This protein binds this small molecule.
Small molecule (SMILES): NC(=O)C[C@H](N)C(=O)O

Binding-site contacts:
Ligand atom CB contacts residue THR119 of chain 1.C at 4.2 Å.
Ligand atom CA contacts residue TYR14 of chain 1.C at 3.8 Å (hydrophobic).
Ligand atom CB contacts residue ALA69 of chain 1.C at 3.5 Å (hydrophobic).
Ligand atom OXT contacts residue THR119 of chain 1.C at 3.0 Å.
Ligand atom O contacts residue GLY70 of chain 1.C at 3.5 Å (h-bond).
Ligand atom OD1 contacts residue LYS116 of chain 1.C at 2.9 Å (salt-bridge).
Ligand atom CB contacts residue GLY70 of chain 1.C at 3.8 Å.
Ligand atom C contacts residue ARG77 of chain 1.C at 3.6 Å.
Ligand atom CA contacts residue THR119 of chain 1.C at 4.1 Å.
Ligand atom C contacts residue THR72 of chain 1.C at 4.1 Å.
Ligand atom N contacts residue GLU160 of chain 1.C at 3.9 Å.
Ligand atom ND2 contacts residue ASP11 of chain 1.C at 3.0 Å (salt-bridge).
Ligand atom ND2 contacts residue LYS116 of chain 1.C at 3.8 Å.
Ligand atom CB contacts residue PHE52 of chain 1.C at 3.7 Å (hydrophobic).
Ligand atom ND2 contacts residue ALA69 of chain 1.C at 3.0 Å (h-bond).
Ligand atom C contacts residue THR119 of chain 1.C at 4.1 Å.
Ligand atom CG contacts residue TYR14 of chain 1.C at 3.5 Å (hydrophobic).
Ligand atom N contacts residue GLY70 of chain 1.C at 2.7 Å (h-bond).
Ligand atom O contacts residue MET71 of chain 1.C at 3.5 Å.
Ligand atom OD1 contacts residue THR119 of chain 1.C at 3.8 Å.
Ligand atom CB contacts residue TYR14 of chain 1.C at 4.2 Å (hydrophobic).
Ligand atom N contacts residue TYR14 of chain 1.C at 2.9 Å (h-bond).
Ligand atom OXT contacts residue ALA120 of chain 1.C at 2.9 Å (h-bond).
Ligand atom OD1 contacts residue ASP11 of chain 1.C at 3.9 Å.
Ligand atom CG contacts residue PHE52 of chain 1.C at 3.9 Å (hydrophobic).
Ligand atom CA contacts residue GLY70 of chain 1.C at 3.6 Å.
Ligand atom C contacts residue PHE52 of chain 1.C at 4.1 Å (hydrophobic).
Ligand atom CG contacts residue LYS116 of chain 1.C at 3.8 Å.
Ligand atom OXT contacts residue PHE52 of chain 1.C at 3.5 Å.
Ligand atom C contacts residue GLY70 of chain 1.C at 4.0 Å.
Ligand atom OD1 contacts residue TYR14 of chain 1.C at 3.4 Å.
Ligand atom CG contacts residue ASP11 of chain 1.C at 3.9 Å.
Ligand atom OXT contacts residue ARG77 of chain 1.C at 2.7 Å (salt-bridge).
Ligand atom O contacts residue ARG77 of chain 1.C at 2.9 Å (salt-bridge).
Ligand atom ND2 contacts residue PHE52 of chain 1.C at 3.8 Å.
Ligand atom O contacts residue THR72 of chain 1.C at 2.9 Å (h-bond).
Ligand atom C contacts residue ALA120 of chain 1.C at 3.8 Å (hydrophobic).
Ligand atom ND2 contacts residue TYR14 of chain 1.C at 3.4 Å.
Ligand atom O contacts residue ALA120 of chain 1.C at 4.1 Å.
Ligand atom CG contacts residue ALA69 of chain 1.C at 3.7 Å (hydrophobic).

Sequence of chain 1.C:
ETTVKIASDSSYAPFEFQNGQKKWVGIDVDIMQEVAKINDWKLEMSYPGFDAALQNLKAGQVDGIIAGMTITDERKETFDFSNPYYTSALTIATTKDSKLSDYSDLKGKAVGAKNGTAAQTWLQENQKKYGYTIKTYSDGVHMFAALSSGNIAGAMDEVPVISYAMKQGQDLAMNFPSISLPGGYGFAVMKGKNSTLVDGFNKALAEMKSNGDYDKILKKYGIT